Binding-site contacts:
Ligand atom O2B contacts residue GLY610 of chain 1.C at 3.6 Å.
Ligand atom O3A contacts residue ARG815 of chain 1.C at 2.7 Å (salt-bridge).
Ligand atom N6 contacts residue VAL570 of chain 1.C at 3.4 Å.
Ligand atom PB contacts residue GLY608 of chain 1.C at 3.6 Å.
Ligand atom C8 contacts residue GLY610 of chain 1.C at 3.6 Å.
Ligand atom O5' contacts residue ARG815 of chain 1.C at 2.8 Å (salt-bridge).
Ligand atom O1B contacts residue LYS611 of chain 1.C at 3.5 Å.
Ligand atom C8 contacts residue GLY608 of chain 1.C at 3.0 Å.
Ligand atom PA contacts residue ARG815 of chain 1.C at 3.3 Å.
Ligand atom O3G contacts residue THR612 of chain 1.C at 3.6 Å (h-bond).
Ligand atom O3B contacts residue GLY608 of chain 1.C at 3.5 Å (h-bond).
Ligand atom O1B contacts residue THR612 of chain 1.C at 2.6 Å (h-bond).
Ligand atom N6 contacts residue ILE571 of chain 1.C at 3.0 Å (h-bond).
Ligand atom N7 contacts residue GLY610 of chain 1.C at 3.4 Å (h-bond).
Ligand atom O4' contacts residue GLY608 of chain 1.C at 3.6 Å.
Ligand atom C5' contacts residue GLU613 of chain 1.C at 3.2 Å.
Ligand atom O2B contacts residue GLY608 of chain 1.C at 3.0 Å (h-bond).
Ligand atom O2G contacts residue ARG815 of chain 1.C at 2.6 Å (salt-bridge).
Ligand atom O1A contacts residue THR612 of chain 1.C at 2.8 Å (h-bond).
Ligand atom O2A contacts residue LYS611 of chain 1.C at 3.3 Å (salt-bridge).
Ligand atom O3A contacts residue GLY608 of chain 1.C at 3.2 Å.
Ligand atom O2A contacts residue GLY610 of chain 1.C at 3.5 Å (h-bond).
Ligand atom O2A contacts residue THR612 of chain 1.C at 3.3 Å (h-bond).
Ligand atom N7 contacts residue VAL609 of chain 1.C at 3.2 Å.
Ligand atom S1G contacts residue ARG756 of chain 1.B at 3.0 Å (salt-bridge).
Ligand atom O2B contacts residue VAL609 of chain 1.C at 3.4 Å (h-bond).
Ligand atom O5' contacts residue GLY608 of chain 1.C at 3.4 Å.
Ligand atom O1A contacts residue ARG815 of chain 1.C at 3.0 Å (salt-bridge).
Ligand atom O1A contacts residue GLU613 of chain 1.C at 3.3 Å (salt-bridge).
Ligand atom PG contacts residue ARG756 of chain 1.B at 3.2 Å.
Ligand atom C3' contacts residue GLU613 of chain 1.C at 3.4 Å.
Ligand atom O3B contacts residue LYS611 of chain 1.C at 3.4 Å.
Ligand atom O2B contacts residue LYS611 of chain 1.C at 3.1 Å (salt-bridge).
Ligand atom O2G contacts residue ARG756 of chain 1.B at 2.6 Å (salt-bridge).
Ligand atom C2' contacts residue GLU613 of chain 1.C at 3.5 Å.
Ligand atom N1 contacts residue ILE571 of chain 1.C at 3.5 Å (h-bond).
Ligand atom C2 contacts residue ARG569 of chain 1.C at 3.2 Å.
Ligand atom N1 contacts residue ARG569 of chain 1.C at 3.0 Å (salt-bridge).
Ligand atom C5' contacts residue ARG815 of chain 1.C at 3.5 Å.
Ligand atom O3' contacts residue LYS818 of chain 1.C at 2.4 Å (salt-bridge).

Sequence of chain 1.B:
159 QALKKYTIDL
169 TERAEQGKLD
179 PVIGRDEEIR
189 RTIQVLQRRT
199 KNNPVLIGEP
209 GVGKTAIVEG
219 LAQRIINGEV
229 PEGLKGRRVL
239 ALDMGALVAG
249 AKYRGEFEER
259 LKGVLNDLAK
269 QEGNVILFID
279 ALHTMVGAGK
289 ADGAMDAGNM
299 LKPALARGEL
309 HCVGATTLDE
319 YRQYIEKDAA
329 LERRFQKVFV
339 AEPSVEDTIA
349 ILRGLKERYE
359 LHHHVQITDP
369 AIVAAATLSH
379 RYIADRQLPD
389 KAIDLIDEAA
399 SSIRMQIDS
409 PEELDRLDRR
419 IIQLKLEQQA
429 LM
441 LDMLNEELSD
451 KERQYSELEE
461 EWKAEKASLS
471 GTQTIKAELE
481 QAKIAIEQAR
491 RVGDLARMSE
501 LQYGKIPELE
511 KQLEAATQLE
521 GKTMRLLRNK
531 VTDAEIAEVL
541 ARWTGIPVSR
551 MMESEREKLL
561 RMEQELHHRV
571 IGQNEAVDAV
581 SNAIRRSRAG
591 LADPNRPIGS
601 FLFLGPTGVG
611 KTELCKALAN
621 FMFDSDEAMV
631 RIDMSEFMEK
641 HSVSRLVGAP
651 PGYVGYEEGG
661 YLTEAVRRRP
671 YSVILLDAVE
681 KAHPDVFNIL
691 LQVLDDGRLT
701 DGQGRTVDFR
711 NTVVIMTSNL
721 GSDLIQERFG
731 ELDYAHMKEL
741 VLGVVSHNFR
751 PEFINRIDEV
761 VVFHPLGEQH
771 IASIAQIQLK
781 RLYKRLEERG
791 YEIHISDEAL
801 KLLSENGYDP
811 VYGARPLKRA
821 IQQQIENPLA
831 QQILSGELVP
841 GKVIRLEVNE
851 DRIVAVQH

Sequence of chain 1.C:
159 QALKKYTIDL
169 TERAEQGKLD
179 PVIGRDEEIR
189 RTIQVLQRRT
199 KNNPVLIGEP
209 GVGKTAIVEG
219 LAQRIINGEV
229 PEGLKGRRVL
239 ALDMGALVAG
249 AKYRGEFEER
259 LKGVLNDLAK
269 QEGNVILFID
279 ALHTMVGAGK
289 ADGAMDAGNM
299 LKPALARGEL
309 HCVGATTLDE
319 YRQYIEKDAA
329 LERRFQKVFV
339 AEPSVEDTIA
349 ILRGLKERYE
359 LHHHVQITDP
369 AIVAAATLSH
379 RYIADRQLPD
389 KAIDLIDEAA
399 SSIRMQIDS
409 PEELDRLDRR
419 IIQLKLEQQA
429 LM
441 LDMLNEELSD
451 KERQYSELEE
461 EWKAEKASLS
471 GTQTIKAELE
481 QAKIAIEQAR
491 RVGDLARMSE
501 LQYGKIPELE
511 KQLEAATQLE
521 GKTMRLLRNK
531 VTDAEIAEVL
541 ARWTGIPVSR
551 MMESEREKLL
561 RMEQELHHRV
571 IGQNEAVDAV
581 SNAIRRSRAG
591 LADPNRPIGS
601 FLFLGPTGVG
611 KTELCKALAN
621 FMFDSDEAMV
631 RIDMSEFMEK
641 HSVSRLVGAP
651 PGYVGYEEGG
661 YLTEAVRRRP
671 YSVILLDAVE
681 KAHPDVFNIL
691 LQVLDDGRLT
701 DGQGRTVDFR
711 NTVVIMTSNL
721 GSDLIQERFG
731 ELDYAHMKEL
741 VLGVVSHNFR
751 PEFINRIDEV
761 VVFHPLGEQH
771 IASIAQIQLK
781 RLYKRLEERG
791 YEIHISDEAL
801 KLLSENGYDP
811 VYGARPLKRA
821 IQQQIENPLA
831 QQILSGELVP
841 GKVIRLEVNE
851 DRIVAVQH

This protein binds this small molecule.
Small molecule (SMILES): Nc1ncnc2c1ncn2[C@@H]1O[C@H](COP(=O)(O)OP(=O)(O)OP(O)(O)=S)[C@@H](O)[C@H]1O